Binding-site contacts:
Ligand atom C2 contacts residue GLU233 of chain 2.A at 3.3 Å.
Ligand atom C5 contacts residue GLU233 of chain 2.A at 4.1 Å.
Ligand atom C7 contacts residue ASN595 of chain 1.A at 3.7 Å.
Ligand atom O7 contacts residue TYR234 of chain 2.A at 4.1 Å.
Ligand atom N2 contacts residue ALA592 of chain 1.A at 4.2 Å.
Ligand atom O6 contacts residue GLU233 of chain 2.A at 4.1 Å.
Ligand atom C1 contacts residue GLN697 of chain 1.A at 3.8 Å.
Ligand atom C3 contacts residue SER591 of chain 1.A at 4.1 Å.
Ligand atom O3 contacts residue ARG311 of chain 2.A at 3.4 Å (salt-bridge).
Ligand atom C7 contacts residue GLN697 of chain 1.A at 3.4 Å.
Ligand atom O5 contacts residue ASN595 of chain 1.A at 2.3 Å (h-bond).
Ligand atom O5 contacts residue HIS69 of chain 2.A at 3.7 Å.
Ligand atom N2 contacts residue SER591 of chain 1.A at 2.9 Å (h-bond).
Ligand atom C3 contacts residue ARG311 of chain 2.A at 3.9 Å.
Ligand atom C2 contacts residue SER591 of chain 1.A at 3.7 Å.
Ligand atom O4 contacts residue GLU233 of chain 2.A at 3.8 Å.
Ligand atom C2 contacts residue ASN595 of chain 1.A at 2.4 Å.
Ligand atom C2 contacts residue GLN697 of chain 1.A at 3.6 Å.
Ligand atom C3 contacts residue ASN595 of chain 1.A at 3.7 Å.
Ligand atom O2 contacts residue GLU233 of chain 2.A at 2.1 Å (salt-bridge).
Ligand atom C2 contacts residue ARG311 of chain 2.A at 4.1 Å.
Ligand atom O4 contacts residue GLU233 of chain 2.A at 3.2 Å (salt-bridge).
Ligand atom N2 contacts residue GLN697 of chain 1.A at 3.5 Å (h-bond).
Ligand atom C8 contacts residue SER591 of chain 1.A at 3.8 Å.
Ligand atom O3 contacts residue ARG311 of chain 2.A at 4.0 Å.
Ligand atom O7 contacts residue GLN697 of chain 1.A at 3.3 Å (h-bond).
Ligand atom O2 contacts residue HIS69 of chain 2.A at 3.8 Å.
Ligand atom C8 contacts residue ALA592 of chain 1.A at 3.7 Å (hydrophobic).
Ligand atom C8 contacts residue TYR234 of chain 2.A at 3.7 Å (hydrophobic).
Ligand atom C1 contacts residue SER591 of chain 1.A at 3.8 Å.
Ligand atom O2 contacts residue ARG311 of chain 2.A at 3.6 Å.
Ligand atom C4 contacts residue ARG311 of chain 2.A at 4.0 Å.
Ligand atom C5 contacts residue ASN595 of chain 1.A at 3.6 Å.
Ligand atom C8 contacts residue SER588 of chain 1.A at 3.5 Å.
Ligand atom N2 contacts residue ASN595 of chain 1.A at 2.8 Å (h-bond).
Ligand atom C1 contacts residue ASN595 of chain 1.A at 1.4 Å.
Ligand atom C7 contacts residue SER591 of chain 1.A at 3.8 Å.
Ligand atom O7 contacts residue ASN595 of chain 1.A at 4.1 Å.
Ligand atom C1 contacts residue GLU233 of chain 2.A at 3.8 Å.
Ligand atom C6 contacts residue GLU233 of chain 2.A at 3.2 Å.

Sequence of chain 2.A:
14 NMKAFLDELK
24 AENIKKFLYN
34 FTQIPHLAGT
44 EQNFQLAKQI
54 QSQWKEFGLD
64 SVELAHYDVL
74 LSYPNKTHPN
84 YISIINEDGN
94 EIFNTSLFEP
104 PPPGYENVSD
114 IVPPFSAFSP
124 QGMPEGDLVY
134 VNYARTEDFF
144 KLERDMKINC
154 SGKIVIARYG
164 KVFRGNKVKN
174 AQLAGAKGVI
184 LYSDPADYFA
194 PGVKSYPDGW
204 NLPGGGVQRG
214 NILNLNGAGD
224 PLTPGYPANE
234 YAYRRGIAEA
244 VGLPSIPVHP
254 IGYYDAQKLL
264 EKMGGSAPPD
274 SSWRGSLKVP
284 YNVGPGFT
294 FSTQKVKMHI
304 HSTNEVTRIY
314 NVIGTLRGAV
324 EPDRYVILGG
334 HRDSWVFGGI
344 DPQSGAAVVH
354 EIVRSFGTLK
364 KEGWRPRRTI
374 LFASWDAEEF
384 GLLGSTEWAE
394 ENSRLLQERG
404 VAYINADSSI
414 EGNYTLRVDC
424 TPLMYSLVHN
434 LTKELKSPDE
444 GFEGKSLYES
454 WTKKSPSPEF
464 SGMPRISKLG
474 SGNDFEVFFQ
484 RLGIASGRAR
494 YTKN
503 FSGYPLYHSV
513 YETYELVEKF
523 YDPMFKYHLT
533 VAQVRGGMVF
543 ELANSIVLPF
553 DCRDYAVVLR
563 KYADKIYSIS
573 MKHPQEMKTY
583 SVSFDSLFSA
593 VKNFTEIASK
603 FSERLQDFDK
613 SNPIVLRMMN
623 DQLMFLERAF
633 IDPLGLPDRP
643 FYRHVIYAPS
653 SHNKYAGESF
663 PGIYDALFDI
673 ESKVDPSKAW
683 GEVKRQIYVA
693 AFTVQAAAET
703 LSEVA

A protein and the small-molecule ligand that binds it are described below.
Small molecule (SMILES): CC(=O)N[C@H]1[C@H](O[C@H]2[C@H](O)[C@@H](NC(C)=O)CO[C@@H]2CO)O[C@H](CO)[C@@H](O[C@@H]2O[C@H](CO)[C@@H](O)[C@H](O[C@H]3O[C@H](CO)[C@@H](O)[C@H](O)[C@@H]3O)[C@@H]2O)[C@@H]1O

Sequence of chain 1.A:
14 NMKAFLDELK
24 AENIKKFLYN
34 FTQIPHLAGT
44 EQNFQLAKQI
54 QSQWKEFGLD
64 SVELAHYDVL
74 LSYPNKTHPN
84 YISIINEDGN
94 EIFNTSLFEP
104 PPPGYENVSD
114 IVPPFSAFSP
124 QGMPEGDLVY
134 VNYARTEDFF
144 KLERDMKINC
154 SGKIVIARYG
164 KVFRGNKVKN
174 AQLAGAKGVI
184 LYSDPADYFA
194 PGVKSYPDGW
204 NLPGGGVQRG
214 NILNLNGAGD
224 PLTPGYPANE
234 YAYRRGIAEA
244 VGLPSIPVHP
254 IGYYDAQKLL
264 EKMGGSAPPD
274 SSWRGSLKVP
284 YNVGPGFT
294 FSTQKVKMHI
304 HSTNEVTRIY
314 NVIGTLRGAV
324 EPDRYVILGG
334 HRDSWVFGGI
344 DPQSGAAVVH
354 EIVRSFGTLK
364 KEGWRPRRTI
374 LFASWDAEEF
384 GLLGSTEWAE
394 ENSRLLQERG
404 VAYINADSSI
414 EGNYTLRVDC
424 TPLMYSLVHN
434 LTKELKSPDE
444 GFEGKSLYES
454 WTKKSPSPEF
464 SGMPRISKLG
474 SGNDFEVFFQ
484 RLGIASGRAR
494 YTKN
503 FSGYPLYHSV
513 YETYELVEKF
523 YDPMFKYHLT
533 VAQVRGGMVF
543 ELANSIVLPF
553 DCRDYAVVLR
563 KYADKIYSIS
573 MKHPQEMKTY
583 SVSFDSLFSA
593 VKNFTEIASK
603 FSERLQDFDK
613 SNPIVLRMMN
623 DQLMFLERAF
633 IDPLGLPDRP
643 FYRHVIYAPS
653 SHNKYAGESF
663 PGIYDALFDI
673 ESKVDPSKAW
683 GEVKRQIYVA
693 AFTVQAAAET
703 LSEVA